Sequence of chain 2.B:
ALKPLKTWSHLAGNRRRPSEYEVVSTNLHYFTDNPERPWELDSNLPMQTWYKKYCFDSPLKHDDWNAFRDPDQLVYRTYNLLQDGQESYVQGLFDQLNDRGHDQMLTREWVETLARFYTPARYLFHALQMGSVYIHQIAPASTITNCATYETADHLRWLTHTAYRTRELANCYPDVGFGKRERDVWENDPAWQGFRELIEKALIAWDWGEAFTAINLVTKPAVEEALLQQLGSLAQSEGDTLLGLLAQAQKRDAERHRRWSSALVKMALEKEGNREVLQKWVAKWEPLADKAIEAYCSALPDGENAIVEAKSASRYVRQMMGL

This small molecule binds to this protein.
Small molecule (SMILES): Oc1ccc(Br)cc1

Binding-site contacts:
Ligand atom C6 contacts residue LYS258 of chain 2.B at 4.1 Å.
Ligand atom C5 contacts residue ALA261 of chain 2.B at 4.4 Å (hydrophobic).
Ligand atom C4 contacts residue LYS258 of chain 2.B at 3.8 Å.
Ligand atom BR4 contacts residue GLU232 of chain 2.B at 3.5 Å.
Ligand atom C5 contacts residue GLU262 of chain 2.B at 4.4 Å.
Ligand atom BR4 contacts residue LYS258 of chain 2.B at 3.7 Å.
Ligand atom BR4 contacts residue GLU231 of chain 2.B at 3.3 Å.
Ligand atom C5 contacts residue LYS258 of chain 2.B at 4.0 Å.
Ligand atom C1 contacts residue GLU262 of chain 2.B at 3.6 Å.
Ligand atom C6 contacts residue GLU262 of chain 2.B at 3.3 Å.
Ligand atom C4 contacts residue GLU232 of chain 2.B at 3.8 Å.
Ligand atom C2 contacts residue ARG265 of chain 2.B at 4.4 Å.
Ligand atom C4 contacts residue ARG265 of chain 2.B at 3.8 Å.
Ligand atom C3 contacts residue LYS258 of chain 2.B at 3.8 Å.
Ligand atom C3 contacts residue GLN236 of chain 2.B at 3.7 Å.
Ligand atom BR4 contacts residue ARG265 of chain 2.B at 4.0 Å.
Ligand atom C3 contacts residue GLU232 of chain 2.B at 4.1 Å.
Ligand atom BR4 contacts residue GLN236 of chain 2.B at 4.0 Å.
Ligand atom C2 contacts residue LYS258 of chain 2.B at 4.5 Å.
Ligand atom C1 contacts residue ARG265 of chain 2.B at 3.9 Å.
Ligand atom BR4 contacts residue LEU235 of chain 2.B at 4.1 Å.
Ligand atom O1 contacts residue GLU262 of chain 2.B at 3.2 Å (salt-bridge).
Ligand atom C3 contacts residue ARG265 of chain 2.B at 4.3 Å.
Ligand atom C5 contacts residue ARG265 of chain 2.B at 3.3 Å.
Ligand atom C6 contacts residue ARG265 of chain 2.B at 3.3 Å.